The protein below binds the small molecule below.
Small molecule (SMILES): CC(=O)N[C@@H](Cc1cc(F)cc(F)c1)[C@H](O)CNC1(c2cc(CC(C)(C)C)cs2)CC1

Binding-site contacts:
Ligand atom C14 contacts residue PRO76 of chain 1.B at 3.1 Å (hydrophobic).
Ligand atom C20 contacts residue ASP38 of chain 1.B at 3.4 Å.
Ligand atom C31 contacts residue ILE232 of chain 1.B at 3.5 Å (hydrophobic).
Ligand atom F28 contacts residue PHE114 of chain 1.B at 3.2 Å.
Ligand atom O29 contacts residue TYR77 of chain 1.B at 3.5 Å.
Ligand atom C31 contacts residue GLY40 of chain 1.B at 3.8 Å.
Ligand atom F27 contacts residue TRP121 of chain 1.B at 3.3 Å.
Ligand atom C9 contacts residue GLY40 of chain 1.B at 3.8 Å.
Ligand atom F28 contacts residue GLY80 of chain 1.B at 3.5 Å.
Ligand atom C31 contacts residue TYR204 of chain 1.B at 3.3 Å (hydrophobic).
Ligand atom C12 contacts residue PRO76 of chain 1.B at 3.2 Å (hydrophobic).
Ligand atom O29 contacts residue SER41 of chain 1.B at 3.6 Å.
Ligand atom C6 contacts residue ASP234 of chain 1.B at 3.2 Å.
Ligand atom C8 contacts residue ASP234 of chain 1.B at 3.5 Å.
Ligand atom C10 contacts residue GLY40 of chain 1.B at 3.3 Å.
Ligand atom C31 contacts residue ASP234 of chain 1.B at 3.7 Å.
Ligand atom C25 contacts residue PHE114 of chain 1.B at 3.5 Å (hydrophobic).
Ligand atom N7 contacts residue ASP234 of chain 1.B at 2.7 Å (salt-bridge).
Ligand atom O19 contacts residue THR78 of chain 1.B at 3.2 Å (h-bond).
Ligand atom C4 contacts residue GLY236 of chain 1.B at 3.6 Å.
Ligand atom C11 contacts residue PRO76 of chain 1.B at 3.6 Å (hydrophobic).
Ligand atom C22 contacts residue GLY236 of chain 1.B at 3.7 Å.
Ligand atom C8 contacts residue GLY40 of chain 1.B at 3.4 Å.
Ligand atom C26 contacts residue TYR77 of chain 1.B at 3.6 Å (hydrophobic).
Ligand atom S13 contacts residue THR78 of chain 1.B at 3.7 Å.
Ligand atom C5 contacts residue ASP38 of chain 1.B at 3.5 Å.
Ligand atom N3 contacts residue GLY236 of chain 1.B at 2.9 Å (h-bond).
Ligand atom C20 contacts residue ILE124 of chain 1.B at 3.6 Å (hydrophobic).
Ligand atom F28 contacts residue LYS113 of chain 1.B at 3.8 Å.
Ligand atom F27 contacts residue ILE116 of chain 1.B at 3.8 Å.
Ligand atom C6 contacts residue THR237 of chain 1.B at 3.6 Å.
Ligand atom F28 contacts residue TYR77 of chain 1.B at 3.8 Å.
Ligand atom O29 contacts residue GLY40 of chain 1.B at 3.5 Å (h-bond).
Ligand atom O19 contacts residue TYR77 of chain 1.B at 3.4 Å.
Ligand atom O29 contacts residue ASP38 of chain 1.B at 2.5 Å (salt-bridge).
Ligand atom C20 contacts residue GLY236 of chain 1.B at 3.7 Å.
Ligand atom C30 contacts residue ASP234 of chain 1.B at 3.5 Å.
Ligand atom C16 contacts residue ILE132 of chain 1.B at 3.8 Å (hydrophobic).
Ligand atom N7 contacts residue GLY40 of chain 1.B at 3.0 Å (h-bond).
Ligand atom F27 contacts residue LEU36 of chain 1.B at 3.5 Å.

Sequence of chain 1.B:
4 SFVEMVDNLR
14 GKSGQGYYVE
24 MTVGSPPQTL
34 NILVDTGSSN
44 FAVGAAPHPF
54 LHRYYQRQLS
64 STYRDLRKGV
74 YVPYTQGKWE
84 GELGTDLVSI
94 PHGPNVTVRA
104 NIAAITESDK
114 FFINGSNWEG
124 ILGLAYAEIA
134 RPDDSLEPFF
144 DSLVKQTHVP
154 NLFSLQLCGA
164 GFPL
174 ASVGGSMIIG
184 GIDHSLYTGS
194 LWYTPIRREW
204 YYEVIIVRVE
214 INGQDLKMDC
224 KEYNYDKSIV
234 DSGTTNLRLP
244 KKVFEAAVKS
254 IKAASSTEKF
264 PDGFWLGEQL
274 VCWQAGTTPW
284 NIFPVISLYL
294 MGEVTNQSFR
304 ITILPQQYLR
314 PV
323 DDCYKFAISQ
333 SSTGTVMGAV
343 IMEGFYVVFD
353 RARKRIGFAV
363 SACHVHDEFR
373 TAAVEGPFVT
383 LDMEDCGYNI